A small-molecule ligand and the protein it binds are described below.
Small molecule (SMILES): CC(=O)N[C@@H]1[C@@H](O)[C@H](O)[C@@H](CO)O[C@H]1O

Sequence of chain 1.B:
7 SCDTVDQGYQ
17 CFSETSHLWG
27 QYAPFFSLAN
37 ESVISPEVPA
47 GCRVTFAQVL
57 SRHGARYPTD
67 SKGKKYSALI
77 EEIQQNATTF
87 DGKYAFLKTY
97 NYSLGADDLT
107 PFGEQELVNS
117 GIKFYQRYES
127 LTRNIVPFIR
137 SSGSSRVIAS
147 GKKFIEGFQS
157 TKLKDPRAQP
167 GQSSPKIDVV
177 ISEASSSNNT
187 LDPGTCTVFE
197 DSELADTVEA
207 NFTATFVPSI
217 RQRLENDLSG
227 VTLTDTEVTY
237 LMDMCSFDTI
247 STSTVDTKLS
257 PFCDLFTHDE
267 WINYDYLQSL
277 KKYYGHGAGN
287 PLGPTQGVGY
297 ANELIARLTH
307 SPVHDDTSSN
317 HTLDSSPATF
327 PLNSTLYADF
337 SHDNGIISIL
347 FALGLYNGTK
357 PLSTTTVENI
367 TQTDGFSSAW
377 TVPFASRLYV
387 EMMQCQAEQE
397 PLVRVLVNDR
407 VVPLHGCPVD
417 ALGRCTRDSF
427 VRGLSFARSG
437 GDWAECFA

Binding-site contacts:
Ligand atom O7 contacts residue SER182 of chain 1.B at 4.0 Å.
Ligand atom C8 contacts residue SER182 of chain 1.B at 3.8 Å.
Ligand atom C1 contacts residue ASN316 of chain 1.B at 1.4 Å.
Ligand atom C8 contacts residue ASN316 of chain 1.B at 4.5 Å.
Ligand atom C7 contacts residue SER182 of chain 1.B at 4.2 Å.
Ligand atom C6 contacts residue LEU319 of chain 1.B at 3.7 Å (hydrophobic).
Ligand atom N2 contacts residue ASN316 of chain 1.B at 2.9 Å (h-bond).
Ligand atom C1 contacts residue THR318 of chain 1.B at 4.2 Å.
Ligand atom C7 contacts residue SER183 of chain 1.B at 4.3 Å.
Ligand atom C7 contacts residue ASN316 of chain 1.B at 3.3 Å.
Ligand atom C5 contacts residue ASN316 of chain 1.B at 3.6 Å.
Ligand atom C7 contacts residue ASN184 of chain 1.B at 3.8 Å.
Ligand atom C3 contacts residue ASN316 of chain 1.B at 3.8 Å.
Ligand atom C4 contacts residue ASN316 of chain 1.B at 4.1 Å.
Ligand atom O7 contacts residue ASN184 of chain 1.B at 2.9 Å (h-bond).
Ligand atom C2 contacts residue ASN316 of chain 1.B at 2.4 Å.
Ligand atom O7 contacts residue ASN316 of chain 1.B at 3.3 Å (h-bond).
Ligand atom O7 contacts residue SER183 of chain 1.B at 3.4 Å.
Ligand atom O6 contacts residue LEU319 of chain 1.B at 3.8 Å.
Ligand atom C5 contacts residue LEU319 of chain 1.B at 4.4 Å (hydrophobic).
Ligand atom O5 contacts residue LEU319 of chain 1.B at 3.9 Å.
Ligand atom C8 contacts residue ASN184 of chain 1.B at 3.6 Å.
Ligand atom O5 contacts residue ASN316 of chain 1.B at 2.2 Å (h-bond).